Sequence of chain 1.B:
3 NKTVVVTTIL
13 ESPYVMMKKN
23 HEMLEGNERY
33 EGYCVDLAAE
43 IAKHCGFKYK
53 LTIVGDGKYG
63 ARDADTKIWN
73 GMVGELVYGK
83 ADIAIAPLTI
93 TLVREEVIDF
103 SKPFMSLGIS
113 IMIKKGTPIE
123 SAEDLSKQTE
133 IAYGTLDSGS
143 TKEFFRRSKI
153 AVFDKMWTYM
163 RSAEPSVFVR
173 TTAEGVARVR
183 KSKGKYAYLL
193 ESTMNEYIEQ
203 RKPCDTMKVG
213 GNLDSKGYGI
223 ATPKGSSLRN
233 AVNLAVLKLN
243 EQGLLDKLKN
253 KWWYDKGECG

The small molecule below binds the protein below.
Small molecule (SMILES): N[C@@H](CCC(=O)O)C(=O)O

Binding-site contacts:
Ligand atom OE2 contacts residue THR143 of chain 1.B at 3.1 Å (h-bond).
Ligand atom CA contacts residue SER142 of chain 1.B at 3.3 Å.
Ligand atom OE1 contacts residue GLU193 of chain 1.B at 3.6 Å.
Ligand atom CD contacts residue THR143 of chain 1.B at 3.2 Å.
Ligand atom CB contacts residue LEU138 of chain 1.B at 3.8 Å (hydrophobic).
Ligand atom O contacts residue ARG96 of chain 1.B at 2.8 Å (salt-bridge).
Ligand atom C contacts residue THR91 of chain 1.B at 3.6 Å.
Ligand atom CA contacts residue PRO89 of chain 1.B at 4.0 Å (hydrophobic).
Ligand atom N contacts residue TYR61 of chain 1.B at 3.9 Å.
Ligand atom N contacts residue SER142 of chain 1.B at 4.1 Å.
Ligand atom CG contacts residue GLU193 of chain 1.B at 3.5 Å.
Ligand atom CA contacts residue TYR61 of chain 1.B at 4.0 Å (hydrophobic).
Ligand atom OXT contacts residue THR91 of chain 1.B at 2.8 Å (h-bond).
Ligand atom N contacts residue THR91 of chain 1.B at 2.8 Å (h-bond).
Ligand atom OXT contacts residue ARG96 of chain 1.B at 2.7 Å (salt-bridge).
Ligand atom O contacts residue SER142 of chain 1.B at 2.8 Å (h-bond).
Ligand atom C contacts residue SER142 of chain 1.B at 3.3 Å.
Ligand atom N contacts residue GLU193 of chain 1.B at 2.7 Å (salt-bridge).
Ligand atom C contacts residue TYR61 of chain 1.B at 3.6 Å (hydrophobic).
Ligand atom OXT contacts residue LEU90 of chain 1.B at 3.6 Å.
Ligand atom CD contacts residue LEU138 of chain 1.B at 4.0 Å (hydrophobic).
Ligand atom C contacts residue ARG96 of chain 1.B at 3.4 Å.
Ligand atom O contacts residue GLY141 of chain 1.B at 3.2 Å.
Ligand atom OXT contacts residue PRO89 of chain 1.B at 3.7 Å.
Ligand atom OE1 contacts residue THR143 of chain 1.B at 2.6 Å (h-bond).
Ligand atom N contacts residue PRO89 of chain 1.B at 2.8 Å (h-bond).
Ligand atom CB contacts residue TYR61 of chain 1.B at 3.5 Å (hydrophobic).
Ligand atom OXT contacts residue SER142 of chain 1.B at 4.0 Å.
Ligand atom OE2 contacts residue SER142 of chain 1.B at 3.3 Å (h-bond).
Ligand atom CD contacts residue GLU193 of chain 1.B at 3.8 Å.
Ligand atom OE2 contacts residue LEU138 of chain 1.B at 4.1 Å.
Ligand atom OXT contacts residue TYR61 of chain 1.B at 3.5 Å.
Ligand atom CB contacts residue GLU193 of chain 1.B at 4.0 Å.
Ligand atom CG contacts residue LEU138 of chain 1.B at 3.6 Å (hydrophobic).
Ligand atom OE2 contacts residue GLY141 of chain 1.B at 3.7 Å.
Ligand atom CA contacts residue GLU193 of chain 1.B at 3.4 Å.
Ligand atom N contacts residue TYR220 of chain 1.B at 3.6 Å.
Ligand atom O contacts residue TYR61 of chain 1.B at 3.3 Å.
Ligand atom OE1 contacts residue LEU192 of chain 1.B at 4.2 Å.
Ligand atom CA contacts residue THR91 of chain 1.B at 3.4 Å.